This protein binds this small molecule.
Small molecule (SMILES): CC(=O)N[C@H]1[C@H](O[C@H]2[C@H](O)[C@@H](NC(C)=O)CO[C@@H]2CO)O[C@H](CO)[C@@H](O[C@@H]2O[C@H](CO)[C@@H](O)[C@H](O)[C@@H]2O)[C@@H]1O

Sequence of chain 1.I:
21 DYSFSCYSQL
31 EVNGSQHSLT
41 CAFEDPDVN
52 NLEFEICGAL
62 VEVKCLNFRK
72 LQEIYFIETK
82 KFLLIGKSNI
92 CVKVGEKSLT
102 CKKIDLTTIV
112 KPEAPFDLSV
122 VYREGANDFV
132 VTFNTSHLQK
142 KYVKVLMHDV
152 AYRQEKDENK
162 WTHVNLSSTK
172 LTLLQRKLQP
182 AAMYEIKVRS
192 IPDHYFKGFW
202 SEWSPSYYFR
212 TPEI

Binding-site contacts:
Ligand atom C5 contacts residue ASN135 of chain 1.I at 3.7 Å.
Ligand atom O5 contacts residue PHE117 of chain 1.I at 4.3 Å.
Ligand atom O5 contacts residue ASN135 of chain 1.I at 2.4 Å (h-bond).
Ligand atom O7 contacts residue ASN135 of chain 1.I at 3.9 Å.
Ligand atom C4 contacts residue ASN135 of chain 1.I at 4.2 Å.
Ligand atom C2 contacts residue ASN135 of chain 1.I at 2.5 Å.
Ligand atom C1 contacts residue ASN135 of chain 1.I at 1.4 Å.
Ligand atom C3 contacts residue ASN135 of chain 1.I at 3.8 Å.
Ligand atom N2 contacts residue ASN135 of chain 1.I at 2.9 Å (h-bond).
Ligand atom C7 contacts residue ASN135 of chain 1.I at 3.6 Å.